This protein binds this small molecule.
Small molecule (SMILES): CCN(C(=O)OC[C@@H](CO[N+](=O)[O-])O[N+](=O)[O-])[C@H]1C[C@H](C)S(=O)(=O)c2sc(S(N)(=O)=O)cc21

Sequence of chain 1.A:
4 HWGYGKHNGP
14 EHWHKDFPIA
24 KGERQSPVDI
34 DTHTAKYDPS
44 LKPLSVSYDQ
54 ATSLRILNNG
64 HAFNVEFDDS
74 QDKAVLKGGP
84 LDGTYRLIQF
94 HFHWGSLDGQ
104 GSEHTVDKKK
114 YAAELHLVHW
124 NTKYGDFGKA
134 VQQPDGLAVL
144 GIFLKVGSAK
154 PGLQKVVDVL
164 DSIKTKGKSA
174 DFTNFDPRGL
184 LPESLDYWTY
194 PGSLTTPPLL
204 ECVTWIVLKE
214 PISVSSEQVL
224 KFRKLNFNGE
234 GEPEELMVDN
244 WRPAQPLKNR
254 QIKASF

Binding-site contacts:
Ligand atom OAL contacts residue HIS94 of chain 1.A at 3.6 Å.
Ligand atom OAV contacts residue ASN62 of chain 1.A at 3.1 Å (h-bond).
Ligand atom CAS contacts residue GLN92 of chain 1.A at 2.9 Å.
Ligand atom OAC contacts residue LEU197 of chain 1.A at 3.4 Å.
Ligand atom NAJ contacts residue HIS94 of chain 1.A at 3.2 Å (h-bond).
Ligand atom SAI contacts residue ZN1 of chain 1.B at 3.0 Å.
Ligand atom OBG contacts residue HIS64 of chain 1.A at 3.2 Å (h-bond).
Ligand atom CAP contacts residue THR199 of chain 1.A at 3.6 Å.
Ligand atom OAK contacts residue PHE130 of chain 1.A at 3.2 Å.
Ligand atom OAB contacts residue GLN92 of chain 1.A at 3.5 Å.
Ligand atom OAC contacts residue TRP208 of chain 1.A at 3.5 Å.
Ligand atom NBA contacts residue ASN62 of chain 1.A at 3.0 Å (h-bond).
Ligand atom OAC contacts residue THR198 of chain 1.A at 2.9 Å (h-bond).
Ligand atom NAJ contacts residue THR198 of chain 1.A at 2.7 Å (h-bond).
Ligand atom OBB contacts residue ASN62 of chain 1.A at 2.7 Å (h-bond).
Ligand atom NAJ contacts residue HIS96 of chain 1.A at 3.4 Å (h-bond).
Ligand atom OAL contacts residue TRP208 of chain 1.A at 3.6 Å.
Ligand atom SAG contacts residue LEU197 of chain 1.A at 3.5 Å.
Ligand atom NAQ contacts residue THR199 of chain 1.A at 3.6 Å.
Ligand atom OBG contacts residue TRP5 of chain 1.A at 3.5 Å (h-bond).
Ligand atom SAG contacts residue VAL121 of chain 1.A at 3.5 Å.
Ligand atom CAW contacts residue HIS64 of chain 1.A at 3.0 Å.
Ligand atom CBC contacts residue HIS64 of chain 1.A at 3.3 Å.
Ligand atom OAL contacts residue ZN1 of chain 1.B at 3.1 Å.
Ligand atom CAW contacts residue ASN62 of chain 1.A at 3.1 Å.
Ligand atom CAS contacts residue ASN67 of chain 1.A at 3.2 Å.
Ligand atom CAH contacts residue HIS94 of chain 1.A at 3.6 Å.
Ligand atom NAJ contacts residue ZN1 of chain 1.B at 1.9 Å.
Ligand atom NAJ contacts residue HIS119 of chain 1.A at 3.3 Å (h-bond).
Ligand atom OAL contacts residue HIS119 of chain 1.A at 3.3 Å (h-bond).
Ligand atom OAT contacts residue THR199 of chain 1.A at 3.4 Å (h-bond).
Ligand atom CAU contacts residue THR199 of chain 1.A at 3.5 Å.
Ligand atom OBB contacts residue ASN67 of chain 1.A at 3.6 Å (h-bond).
Ligand atom OAK contacts residue VAL121 of chain 1.A at 3.6 Å.
Ligand atom OAL contacts residue VAL142 of chain 1.A at 3.4 Å.
Ligand atom CAW contacts residue TRP5 of chain 1.A at 3.6 Å (hydrophobic).
Ligand atom OAX contacts residue ASN62 of chain 1.A at 3.5 Å (h-bond).
Ligand atom OBD contacts residue TRP5 of chain 1.A at 3.4 Å (h-bond).
Ligand atom SAI contacts residue THR198 of chain 1.A at 3.7 Å.
Ligand atom OAK contacts residue LEU140 of chain 1.A at 3.6 Å.